The small molecule below binds the protein below.
Small molecule (SMILES): C[N+](C)(C)C[C@H](O)CC(=O)O

Sequence of chain 1.B:
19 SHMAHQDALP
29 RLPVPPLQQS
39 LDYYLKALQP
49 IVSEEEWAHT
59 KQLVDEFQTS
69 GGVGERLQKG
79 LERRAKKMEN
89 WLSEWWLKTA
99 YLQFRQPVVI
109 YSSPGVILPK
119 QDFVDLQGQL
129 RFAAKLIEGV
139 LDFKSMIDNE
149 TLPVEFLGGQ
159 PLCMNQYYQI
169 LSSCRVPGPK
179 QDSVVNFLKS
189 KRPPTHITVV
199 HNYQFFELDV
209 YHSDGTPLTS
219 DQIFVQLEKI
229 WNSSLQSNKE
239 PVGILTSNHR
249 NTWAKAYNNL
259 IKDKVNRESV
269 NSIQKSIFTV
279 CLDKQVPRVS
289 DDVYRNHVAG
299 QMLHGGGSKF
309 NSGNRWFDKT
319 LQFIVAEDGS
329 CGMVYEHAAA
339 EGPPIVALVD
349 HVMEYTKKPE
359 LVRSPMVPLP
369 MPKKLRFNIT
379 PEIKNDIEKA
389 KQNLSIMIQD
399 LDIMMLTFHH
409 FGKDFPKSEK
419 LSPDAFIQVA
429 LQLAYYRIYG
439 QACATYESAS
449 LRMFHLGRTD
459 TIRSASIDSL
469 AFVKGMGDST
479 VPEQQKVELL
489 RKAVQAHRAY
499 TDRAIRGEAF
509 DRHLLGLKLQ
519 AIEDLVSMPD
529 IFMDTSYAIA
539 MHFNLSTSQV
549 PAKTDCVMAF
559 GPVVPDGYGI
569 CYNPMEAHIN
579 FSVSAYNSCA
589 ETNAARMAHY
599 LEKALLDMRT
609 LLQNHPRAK

Binding-site contacts:
Ligand atom N5 contacts residue SER446 of chain 1.B at 4.3 Å.
Ligand atom O3 contacts residue HIS335 of chain 1.B at 2.8 Å (h-bond).
Ligand atom C5C contacts residue VAL561 of chain 1.B at 3.7 Å (hydrophobic).
Ligand atom C2 contacts residue HIS335 of chain 1.B at 3.5 Å.
Ligand atom O3 contacts residue SER446 of chain 1.B at 4.3 Å.
Ligand atom O3 contacts residue EDO1 of chain 1.H at 2.9 Å (h-bond).
Ligand atom C5A contacts residue SER446 of chain 1.B at 3.4 Å.
Ligand atom C5A contacts residue SER544 of chain 1.B at 3.6 Å.
Ligand atom C2 contacts residue SER446 of chain 1.B at 3.9 Å.
Ligand atom O1A contacts residue TYR444 of chain 1.B at 3.3 Å (h-bond).
Ligand atom C2 contacts residue TYR99 of chain 1.B at 3.8 Å (hydrophobic).
Ligand atom C5A contacts residue PHE558 of chain 1.B at 4.1 Å (hydrophobic).
Ligand atom C3 contacts residue SER446 of chain 1.B at 3.4 Å.
Ligand atom C5A contacts residue THR545 of chain 1.B at 3.7 Å.
Ligand atom C1 contacts residue SER446 of chain 1.B at 3.5 Å.
Ligand atom C4 contacts residue SER446 of chain 1.B at 4.2 Å.
Ligand atom O1B contacts residue TYR444 of chain 1.B at 2.6 Å (h-bond).
Ligand atom C5C contacts residue SER544 of chain 1.B at 3.2 Å.
Ligand atom C5A contacts residue TYR444 of chain 1.B at 3.8 Å (hydrophobic).
Ligand atom N5 contacts residue SER544 of chain 1.B at 4.0 Å.
Ligand atom C3 contacts residue HIS335 of chain 1.B at 3.6 Å.
Ligand atom O1A contacts residue TYR99 of chain 1.B at 3.9 Å.
Ligand atom N5 contacts residue PHE558 of chain 1.B at 4.4 Å.
Ligand atom O1A contacts residue TRP94 of chain 1.B at 3.6 Å.
Ligand atom C1 contacts residue THR457 of chain 1.B at 3.4 Å.
Ligand atom C4 contacts residue HIS335 of chain 1.B at 4.2 Å.
Ligand atom C5C contacts residue PHE558 of chain 1.B at 4.3 Å (hydrophobic).
Ligand atom C1 contacts residue TYR99 of chain 1.B at 4.3 Å (hydrophobic).
Ligand atom C3 contacts residue EDO1 of chain 1.H at 3.9 Å.
Ligand atom C3 contacts residue COA1 of chain 1.F at 3.5 Å.
Ligand atom O3 contacts residue COA1 of chain 1.F at 2.8 Å (h-bond).
Ligand atom O1A contacts residue THR457 of chain 1.B at 2.6 Å (h-bond).
Ligand atom C2 contacts residue COA1 of chain 1.F at 3.6 Å.
Ligand atom C1 contacts residue TYR444 of chain 1.B at 3.2 Å (hydrophobic).
Ligand atom O1A contacts residue ARG510 of chain 1.B at 4.0 Å.
Ligand atom C2 contacts residue GLU339 of chain 1.B at 4.2 Å.
Ligand atom O1B contacts residue THR457 of chain 1.B at 3.7 Å.
Ligand atom C5B contacts residue EDO1 of chain 1.H at 3.7 Å.
Ligand atom C5B contacts residue PHE558 of chain 1.B at 3.7 Å (hydrophobic).
Ligand atom O1B contacts residue SER446 of chain 1.B at 2.5 Å (h-bond).